This small molecule binds to this protein.
Small molecule (SMILES): CCn1c2ccc(OC(C)C)cc2c2cc(C(=O)NCc3ccc(S(=O)(=O)CC)cc3)ccc21

Binding-site contacts:
Ligand atom O19 contacts residue LEU45 of chain 1.A at 3.4 Å.
Ligand atom C17 contacts residue ARG117 of chain 1.A at 3.7 Å.
Ligand atom C26 contacts residue CYS73 of chain 1.A at 3.5 Å (hydrophobic).
Ligand atom C29 contacts residue CYS73 of chain 1.A at 3.7 Å (hydrophobic).
Ligand atom C04 contacts residue PHE141 of chain 1.A at 3.8 Å (hydrophobic).
Ligand atom C30 contacts residue TRP70 of chain 1.A at 3.8 Å (hydrophobic).
Ligand atom O19 contacts residue ARG117 of chain 1.A at 3.6 Å.
Ligand atom C06 contacts residue PHE131 of chain 1.A at 3.9 Å (hydrophobic).
Ligand atom C13 contacts residue LEU40 of chain 1.A at 3.6 Å (hydrophobic).
Ligand atom C30 contacts residue TYR255 of chain 1.A at 3.4 Å (hydrophobic).
Ligand atom C21 contacts residue ALA121 of chain 1.A at 3.8 Å (hydrophobic).
Ligand atom C23 contacts residue PHE131 of chain 1.A at 3.8 Å (hydrophobic).
Ligand atom C16 contacts residue GLN39 of chain 1.A at 3.7 Å.
Ligand atom O18 contacts residue GLN39 of chain 1.A at 3.6 Å.
Ligand atom O18 contacts residue ARG120 of chain 1.A at 3.0 Å (salt-bridge).
Ligand atom C24 contacts residue PHE130 of chain 1.A at 3.8 Å (hydrophobic).
Ligand atom S15 contacts residue ARG120 of chain 1.A at 3.6 Å (salt-bridge).
Ligand atom C20 contacts residue ALA121 of chain 1.A at 3.4 Å (hydrophobic).
Ligand atom C23 contacts residue MET118 of chain 1.A at 3.8 Å (hydrophobic).
Ligand atom C07 contacts residue PHE131 of chain 1.A at 3.7 Å (hydrophobic).
Ligand atom C23 contacts residue PHE130 of chain 1.A at 3.0 Å (hydrophobic).
Ligand atom N09 contacts residue PHE130 of chain 1.A at 3.0 Å (h-bond).
Ligand atom C27 contacts residue CYS73 of chain 1.A at 3.4 Å (hydrophobic).
Ligand atom C12 contacts residue GLN39 of chain 1.A at 3.5 Å.
Ligand atom C13 contacts residue GLN39 of chain 1.A at 3.5 Å.
Ligand atom O18 contacts residue LEU40 of chain 1.A at 3.0 Å (h-bond).
Ligand atom O19 contacts residue ARG120 of chain 1.A at 3.1 Å (salt-bridge).
Ligand atom C20 contacts residue MET118 of chain 1.A at 3.8 Å (hydrophobic).
Ligand atom C12 contacts residue LEU40 of chain 1.A at 3.8 Å (hydrophobic).
Ligand atom N03 contacts residue PHE141 of chain 1.A at 3.5 Å.
Ligand atom C01 contacts residue PHE154 of chain 1.A at 3.7 Å (hydrophobic).
Ligand atom O28 contacts residue CYS73 of chain 1.A at 3.3 Å.
Ligand atom N09 contacts residue PHE131 of chain 1.A at 3.8 Å.
Ligand atom C24 contacts residue VAL129 of chain 1.A at 3.7 Å (hydrophobic).
Ligand atom O22 contacts residue HIS76 of chain 1.A at 3.6 Å.
Ligand atom C33 contacts residue ILE150 of chain 1.A at 3.5 Å (hydrophobic).
Ligand atom C01 contacts residue ILE153 of chain 1.A at 3.8 Å (hydrophobic).
Ligand atom C02 contacts residue PHE141 of chain 1.A at 3.3 Å (hydrophobic).
Ligand atom C07 contacts residue MET118 of chain 1.A at 3.7 Å (hydrophobic).
Ligand atom C31 contacts residue CYS73 of chain 1.A at 2.9 Å (hydrophobic).

Sequence of chain 1.A:
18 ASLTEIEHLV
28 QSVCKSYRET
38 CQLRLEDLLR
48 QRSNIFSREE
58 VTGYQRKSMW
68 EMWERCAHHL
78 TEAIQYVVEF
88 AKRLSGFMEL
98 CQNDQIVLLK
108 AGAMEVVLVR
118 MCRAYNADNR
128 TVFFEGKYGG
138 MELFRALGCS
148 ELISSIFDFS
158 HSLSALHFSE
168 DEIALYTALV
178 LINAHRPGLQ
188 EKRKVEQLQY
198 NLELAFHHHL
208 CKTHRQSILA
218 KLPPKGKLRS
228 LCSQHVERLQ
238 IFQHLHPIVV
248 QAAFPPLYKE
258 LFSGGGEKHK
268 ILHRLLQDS